A protein and the small-molecule ligand that binds it are described below.
Small molecule (SMILES): CC[C@H](C)[C@H](N)C(=O)N[C@@H](CO)C(=O)N[C@@H](CCC(=O)O)C(=O)N[C@H](C=O)C(C)C

Binding-site contacts:
Ligand atom CA contacts residue GLN3 of chain 18.E at 4.5 Å.
Ligand atom C contacts residue VAL4 of chain 18.E at 4.0 Å (hydrophobic).
Ligand atom N contacts residue GLN3 of chain 18.E at 4.5 Å.
Ligand atom CD contacts residue VAL4 of chain 18.E at 3.6 Å (hydrophobic).
Ligand atom CB contacts residue VAL4 of chain 18.E at 4.4 Å (hydrophobic).
Ligand atom C contacts residue GLN3 of chain 18.E at 3.9 Å.
Ligand atom CA contacts residue ALA2 of chain 18.E at 3.9 Å (hydrophobic).
Ligand atom CG1 contacts residue ALA2 of chain 18.E at 4.5 Å (hydrophobic).
Ligand atom O contacts residue GLN3 of chain 18.E at 2.9 Å (h-bond).
Ligand atom CG2 contacts residue VAL4 of chain 18.E at 3.4 Å (hydrophobic).
Ligand atom CB contacts residue GLN3 of chain 18.E at 4.0 Å.
Ligand atom C contacts residue ALA2 of chain 18.E at 4.0 Å (hydrophobic).
Ligand atom OE1 contacts residue VAL4 of chain 18.E at 3.6 Å.
Ligand atom O contacts residue VAL4 of chain 18.E at 4.4 Å.
Ligand atom N contacts residue VAL4 of chain 18.E at 4.3 Å.
Ligand atom O contacts residue VAL4 of chain 18.E at 3.2 Å (h-bond).
Ligand atom CG2 contacts residue SER5 of chain 18.E at 3.4 Å.
Ligand atom CA contacts residue VAL4 of chain 18.E at 3.3 Å (hydrophobic).
Ligand atom OE2 contacts residue VAL4 of chain 18.E at 3.7 Å.
Ligand atom CG2 contacts residue ALA2 of chain 18.E at 4.0 Å (hydrophobic).
Ligand atom CA contacts residue VAL4 of chain 18.E at 4.1 Å (hydrophobic).
Ligand atom CG2 contacts residue GLN3 of chain 18.E at 3.5 Å.
Ligand atom C contacts residue VAL4 of chain 18.E at 3.5 Å (hydrophobic).
Ligand atom C contacts residue ALA2 of chain 18.E at 3.5 Å (hydrophobic).
Ligand atom O contacts residue ALA2 of chain 18.E at 4.0 Å.
Ligand atom CB contacts residue GLN3 of chain 18.E at 3.7 Å.
Ligand atom CG1 contacts residue GLN3 of chain 18.E at 3.3 Å.
Ligand atom CB contacts residue ALA2 of chain 18.E at 4.4 Å (hydrophobic).
Ligand atom CB contacts residue ALA2 of chain 18.E at 3.3 Å (hydrophobic).
Ligand atom CB contacts residue VAL4 of chain 18.E at 4.0 Å (hydrophobic).
Ligand atom N contacts residue ALA2 of chain 18.E at 2.8 Å (h-bond).
Ligand atom OE1 contacts residue ASN25 of chain 18.E at 4.2 Å.
Ligand atom N contacts residue VAL4 of chain 18.E at 3.1 Å (h-bond).
Ligand atom CA contacts residue ALA2 of chain 18.E at 3.3 Å (hydrophobic).
Ligand atom OG contacts residue GLN3 of chain 18.E at 3.3 Å (h-bond).
Ligand atom CG contacts residue VAL4 of chain 18.E at 4.4 Å (hydrophobic).

Sequence of chain 18.E:
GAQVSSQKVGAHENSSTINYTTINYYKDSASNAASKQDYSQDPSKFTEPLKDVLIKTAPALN